Sequence of chain 1.A:
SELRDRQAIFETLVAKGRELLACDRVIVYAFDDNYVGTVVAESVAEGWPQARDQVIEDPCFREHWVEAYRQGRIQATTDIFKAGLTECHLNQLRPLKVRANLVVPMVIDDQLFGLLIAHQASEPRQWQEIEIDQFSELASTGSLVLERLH

The protein below binds the small molecule below.
Small molecule (SMILES): CCC1=C(C)/C(=C/c2[nH]c(Cc3[nH]c(CC4NC(=O)C(C)=C4CC)c(C)c3CCC(=O)O)c(CCC(=O)O)c2C)NC1=O

Binding-site contacts:
Ligand atom C11 contacts residue ASP58 of chain 1.A at 3.5 Å.
Ligand atom C25 contacts residue ASP58 of chain 1.A at 3.3 Å.
Ligand atom N38 contacts residue HIS89 of chain 1.A at 3.5 Å (h-bond).
Ligand atom N26 contacts residue CYS60 of chain 1.A at 3.0 Å (h-bond).
Ligand atom C16 contacts residue CYS60 of chain 1.A at 1.8 Å (hydrophobic).
Ligand atom C12 contacts residue HIS89 of chain 1.A at 3.2 Å.
Ligand atom O22 contacts residue TYR69 of chain 1.A at 2.6 Å (h-bond).
Ligand atom C13 contacts residue THR86 of chain 1.A at 3.4 Å.
Ligand atom C01 contacts residue GLN92 of chain 1.A at 3.4 Å.
Ligand atom O23 contacts residue ARG73 of chain 1.A at 3.0 Å (salt-bridge).
Ligand atom N38 contacts residue CYS60 of chain 1.A at 3.0 Å (h-bond).
Ligand atom C03 contacts residue CYS88 of chain 1.A at 2.8 Å (hydrophobic).
Ligand atom C10 contacts residue ASP58 of chain 1.A at 3.4 Å.
Ligand atom C25 contacts residue HIS89 of chain 1.A at 3.5 Å.
Ligand atom C36 contacts residue LEU96 of chain 1.A at 3.4 Å (hydrophobic).
Ligand atom O43 contacts residue HIS64 of chain 1.A at 3.1 Å.
Ligand atom C27 contacts residue ASP58 of chain 1.A at 3.2 Å.
Ligand atom O31 contacts residue ASN101 of chain 1.A at 3.0 Å (h-bond).
Ligand atom C14 contacts residue HIS89 of chain 1.A at 3.4 Å.
Ligand atom O43 contacts residue CYS60 of chain 1.A at 3.4 Å.
Ligand atom N26 contacts residue ASP58 of chain 1.A at 2.6 Å (salt-bridge).
Ligand atom C01 contacts residue CYS88 of chain 1.A at 2.8 Å (hydrophobic).
Ligand atom O23 contacts residue TRP65 of chain 1.A at 3.5 Å (h-bond).
Ligand atom C15 contacts residue HIS89 of chain 1.A at 3.5 Å.
Ligand atom O22 contacts residue ARG73 of chain 1.A at 2.8 Å (salt-bridge).
Ligand atom N38 contacts residue ASP58 of chain 1.A at 2.7 Å (salt-bridge).
Ligand atom O31 contacts residue HIS119 of chain 1.A at 2.9 Å (h-bond).
Ligand atom C25 contacts residue PHE61 of chain 1.A at 3.4 Å (hydrophobic).
Ligand atom C17 contacts residue CYS60 of chain 1.A at 2.6 Å (hydrophobic).
Ligand atom C21 contacts residue GLN75 of chain 1.A at 3.5 Å.
Ligand atom C05 contacts residue CYS88 of chain 1.A at 3.5 Å (hydrophobic).
Ligand atom C04 contacts residue CYS88 of chain 1.A at 3.4 Å (hydrophobic).
Ligand atom N26 contacts residue HIS89 of chain 1.A at 3.4 Å.
Ligand atom C15 contacts residue CYS60 of chain 1.A at 2.7 Å (hydrophobic).
Ligand atom O42 contacts residue TRP65 of chain 1.A at 2.7 Å (h-bond).
Ligand atom C11 contacts residue HIS89 of chain 1.A at 3.3 Å.
Ligand atom C19 contacts residue GLN75 of chain 1.A at 3.3 Å.
Ligand atom C02 contacts residue CYS88 of chain 1.A at 1.7 Å (hydrophobic).
Ligand atom O07 contacts residue PRO59 of chain 1.A at 3.4 Å.
Ligand atom O23 contacts residue GLN75 of chain 1.A at 3.5 Å (h-bond).